Sequence of chain 1.A:
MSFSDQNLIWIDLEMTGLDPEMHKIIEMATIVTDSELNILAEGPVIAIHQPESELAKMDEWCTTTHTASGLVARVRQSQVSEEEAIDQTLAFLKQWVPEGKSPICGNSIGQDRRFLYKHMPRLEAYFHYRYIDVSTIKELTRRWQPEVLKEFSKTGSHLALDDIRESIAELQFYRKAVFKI

A protein and the small-molecule ligand that binds it are described below.
Small molecule (SMILES): Nc1nc(=O)c2ncn([C@@H]3O[C@H](CO[P](=O)(O)O[C@H]4[C@@H](O)[C@H](n5cnc6c(N)ncnc65)O[C@@H]4COP(=O)(O)O)[C@@H](O)[C@H]3O)c2[nH]1

Binding-site contacts:
Ligand atom O5' contacts residue SER108 of chain 1.A at 3.1 Å (h-bond).
Ligand atom P contacts residue SER135 of chain 1.A at 3.6 Å.
Ligand atom C6 contacts residue TRP61 of chain 1.A at 3.5 Å (hydrophobic).
Ligand atom O2' contacts residue GLY17 of chain 1.A at 3.4 Å (h-bond).
Ligand atom C5' contacts residue LEU13 of chain 1.A at 3.7 Å (hydrophobic).
Ligand atom N2 contacts residue ASP59 of chain 1.A at 2.8 Å (salt-bridge).
Ligand atom OP1 contacts residue SER135 of chain 1.A at 2.6 Å (h-bond).
Ligand atom OP2 contacts residue SER135 of chain 1.A at 3.7 Å.
Ligand atom C5 contacts residue LEU18 of chain 1.A at 3.6 Å (hydrophobic).
Ligand atom O2' contacts residue MET15 of chain 1.A at 2.7 Å (h-bond).
Ligand atom P contacts residue HIS158 of chain 1.A at 3.6 Å.
Ligand atom O3' contacts residue GLU14 of chain 1.A at 2.8 Å (salt-bridge).
Ligand atom C4 contacts residue TRP61 of chain 1.A at 3.6 Å (hydrophobic).
Ligand atom C1' contacts residue LEU18 of chain 1.A at 3.6 Å (hydrophobic).
Ligand atom C4' contacts residue MET15 of chain 1.A at 3.7 Å (hydrophobic).
Ligand atom C2' contacts residue MET15 of chain 1.A at 3.7 Å (hydrophobic).
Ligand atom OP1 contacts residue NA1 of chain 1.C at 2.5 Å (h-bond).
Ligand atom N9 contacts residue TRP61 of chain 1.A at 3.7 Å.
Ligand atom O3' contacts residue HIS66 of chain 1.A at 3.0 Å (h-bond).
Ligand atom C3' contacts residue GLU14 of chain 1.A at 3.6 Å.
Ligand atom P contacts residue SER108 of chain 1.A at 3.7 Å.
Ligand atom OP1 contacts residue HIS158 of chain 1.A at 3.6 Å.
Ligand atom N3 contacts residue LEU18 of chain 1.A at 3.5 Å.
Ligand atom O3' contacts residue MET15 of chain 1.A at 3.1 Å (h-bond).
Ligand atom O2' contacts residue GLN111 of chain 1.A at 3.3 Å.
Ligand atom N9 contacts residue LEU18 of chain 1.A at 3.6 Å.
Ligand atom C2 contacts residue GLN111 of chain 1.A at 3.4 Å.
Ligand atom C4 contacts residue LEU18 of chain 1.A at 3.7 Å (hydrophobic).
Ligand atom OP2 contacts residue HIS158 of chain 1.A at 2.9 Å (h-bond).
Ligand atom C8 contacts residue TRP61 of chain 1.A at 3.7 Å (hydrophobic).
Ligand atom C5 contacts residue TRP61 of chain 1.A at 3.6 Å (hydrophobic).
Ligand atom P contacts residue NA1 of chain 1.C at 3.2 Å.
Ligand atom O3' contacts residue NA1 of chain 1.C at 2.6 Å (h-bond).
Ligand atom OP1 contacts residue SER108 of chain 1.A at 2.8 Å (h-bond).
Ligand atom N3 contacts residue CYS62 of chain 1.A at 3.5 Å (h-bond).
Ligand atom O4' contacts residue SER108 of chain 1.A at 3.3 Å.
Ligand atom N7 contacts residue TRP61 of chain 1.A at 3.5 Å.
Ligand atom O6 contacts residue TRP61 of chain 1.A at 3.7 Å.
Ligand atom N3 contacts residue GLN111 of chain 1.A at 3.3 Å.
Ligand atom OP2 contacts residue ASN107 of chain 1.A at 3.3 Å.